Sequence of chain 1.B:
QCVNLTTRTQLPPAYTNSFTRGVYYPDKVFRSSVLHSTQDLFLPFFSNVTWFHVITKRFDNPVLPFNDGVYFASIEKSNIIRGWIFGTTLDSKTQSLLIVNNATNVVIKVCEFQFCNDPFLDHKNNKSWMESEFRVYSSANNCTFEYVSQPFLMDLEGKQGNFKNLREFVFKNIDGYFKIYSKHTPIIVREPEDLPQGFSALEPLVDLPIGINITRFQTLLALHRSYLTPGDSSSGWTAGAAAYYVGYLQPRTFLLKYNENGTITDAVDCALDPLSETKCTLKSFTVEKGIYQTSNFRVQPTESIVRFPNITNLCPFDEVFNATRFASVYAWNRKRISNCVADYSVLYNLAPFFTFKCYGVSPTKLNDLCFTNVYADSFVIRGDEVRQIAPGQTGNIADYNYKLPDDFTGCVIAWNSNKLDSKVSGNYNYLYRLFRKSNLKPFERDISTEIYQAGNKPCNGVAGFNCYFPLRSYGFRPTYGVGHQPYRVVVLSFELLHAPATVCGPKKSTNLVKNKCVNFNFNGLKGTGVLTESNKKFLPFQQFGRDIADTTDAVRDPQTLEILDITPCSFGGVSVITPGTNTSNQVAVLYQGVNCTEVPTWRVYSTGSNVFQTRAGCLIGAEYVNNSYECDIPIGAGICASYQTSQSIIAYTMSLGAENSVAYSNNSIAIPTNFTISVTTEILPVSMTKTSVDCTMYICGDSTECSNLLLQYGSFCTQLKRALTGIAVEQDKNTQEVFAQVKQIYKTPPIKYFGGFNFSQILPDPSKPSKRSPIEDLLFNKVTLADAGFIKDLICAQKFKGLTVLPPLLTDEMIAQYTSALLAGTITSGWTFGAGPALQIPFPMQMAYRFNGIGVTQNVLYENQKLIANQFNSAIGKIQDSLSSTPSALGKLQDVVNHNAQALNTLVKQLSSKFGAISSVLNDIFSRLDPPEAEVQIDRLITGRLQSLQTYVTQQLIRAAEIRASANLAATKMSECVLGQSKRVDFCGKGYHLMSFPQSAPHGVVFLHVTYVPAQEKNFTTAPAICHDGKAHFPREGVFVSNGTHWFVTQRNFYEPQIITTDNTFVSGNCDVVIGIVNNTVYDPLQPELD

Binding-site contacts:
Ligand atom N2 contacts residue ASN641 of chain 1.B at 2.9 Å (h-bond).
Ligand atom C7 contacts residue ASN641 of chain 1.B at 3.4 Å.
Ligand atom C5 contacts residue ASN641 of chain 1.B at 3.6 Å.
Ligand atom C8 contacts residue ASN641 of chain 1.B at 4.5 Å.
Ligand atom C1 contacts residue ASN641 of chain 1.B at 1.4 Å.
Ligand atom O5 contacts residue ASN641 of chain 1.B at 2.3 Å (h-bond).
Ligand atom O7 contacts residue ASN641 of chain 1.B at 3.6 Å (h-bond).
Ligand atom C3 contacts residue ASN641 of chain 1.B at 3.8 Å.
Ligand atom C2 contacts residue ASN641 of chain 1.B at 2.4 Å.
Ligand atom C4 contacts residue ASN641 of chain 1.B at 4.2 Å.

A small-molecule ligand and the protein it binds are described below.
Small molecule (SMILES): CC(=O)N[C@@H]1[C@@H](O)[C@H](O)[C@@H](CO)O[C@H]1O